Sequence of chain 1.A:
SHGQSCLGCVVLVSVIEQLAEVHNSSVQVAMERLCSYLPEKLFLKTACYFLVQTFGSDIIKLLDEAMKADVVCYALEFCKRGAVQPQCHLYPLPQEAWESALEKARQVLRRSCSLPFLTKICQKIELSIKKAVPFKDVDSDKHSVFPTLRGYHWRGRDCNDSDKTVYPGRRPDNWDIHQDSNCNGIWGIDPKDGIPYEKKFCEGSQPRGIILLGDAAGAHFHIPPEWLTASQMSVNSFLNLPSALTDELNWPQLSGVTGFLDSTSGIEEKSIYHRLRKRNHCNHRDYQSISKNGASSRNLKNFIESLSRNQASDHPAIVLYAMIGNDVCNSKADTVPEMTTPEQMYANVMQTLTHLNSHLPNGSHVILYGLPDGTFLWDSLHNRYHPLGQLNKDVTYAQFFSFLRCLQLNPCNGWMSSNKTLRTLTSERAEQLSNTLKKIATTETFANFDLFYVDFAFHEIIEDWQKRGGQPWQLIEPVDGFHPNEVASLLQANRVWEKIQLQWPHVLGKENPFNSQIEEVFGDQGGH

Binding-site contacts:
Ligand atom C7 contacts residue ASN453 of chain 1.A at 3.4 Å.
Ligand atom O7 contacts residue THR455 of chain 1.A at 4.2 Å.
Ligand atom C4 contacts residue ASN453 of chain 1.A at 4.2 Å.
Ligand atom N2 contacts residue ASN453 of chain 1.A at 2.9 Å (h-bond).
Ligand atom O7 contacts residue ASN453 of chain 1.A at 3.5 Å (h-bond).
Ligand atom C1 contacts residue ASN453 of chain 1.A at 1.4 Å.
Ligand atom C8 contacts residue LEU459 of chain 1.A at 4.0 Å (hydrophobic).
Ligand atom C2 contacts residue ASN453 of chain 1.A at 2.5 Å.
Ligand atom C3 contacts residue ASN453 of chain 1.A at 3.8 Å.
Ligand atom C6 contacts residue THR455 of chain 1.A at 3.9 Å.
Ligand atom C5 contacts residue ASN453 of chain 1.A at 3.6 Å.
Ligand atom C6 contacts residue LEU459 of chain 1.A at 3.8 Å (hydrophobic).
Ligand atom O6 contacts residue LEU456 of chain 1.A at 4.0 Å.
Ligand atom C1 contacts residue THR455 of chain 1.A at 4.4 Å.
Ligand atom O5 contacts residue ASN453 of chain 1.A at 2.3 Å (h-bond).
Ligand atom O5 contacts residue LEU456 of chain 1.A at 4.0 Å.
Ligand atom C5 contacts residue THR455 of chain 1.A at 3.9 Å.
Ligand atom C6 contacts residue LEU456 of chain 1.A at 4.4 Å (hydrophobic).
Ligand atom O6 contacts residue LEU459 of chain 1.A at 4.0 Å.
Ligand atom O5 contacts residue THR455 of chain 1.A at 4.3 Å.
Ligand atom C8 contacts residue THR455 of chain 1.A at 4.2 Å.
Ligand atom C7 contacts residue THR455 of chain 1.A at 4.4 Å.

A protein and the small-molecule ligand that binds it are described below.
Small molecule (SMILES): CC(=O)N[C@H]1[C@H](O[C@H]2[C@H](O)[C@@H](NC(C)=O)CO[C@@H]2CO)O[C@H](CO)[C@@H](O)[C@@H]1O